The protein below binds the small molecule below.
Small molecule (SMILES): Cc1cn([C@H]2C[C@H](O[P](=O)(O)OC[C@H]3O[C@@H](n4ccc(N)nc4=O)C[C@@H]3O[PH](O)(O)OCCCO[P](=O)(O)OC[C@H]3O[C@@H](n4cnc5c(=O)[nH]c(N)nc54)C[C@@H]3O[P](=O)(O)OC[C@H]3O[C@@H](n4cnc5c(=O)[nH]c(N)nc54)C[C@@H]3O[P](=O)(O)OC[C@H]3O[C@@H](n4cnc5c4NC=NC5N)C[C@@H]3O)[C@@H](CO[P](=O)(O)O[C@H]3C[C@H](n4cnc5c(=O)[nH]c(N)nc54)O[C@@H]3CO)O2)c(=O)[nH]c1=O

Binding-site contacts:
Ligand atom OP2 contacts residue ARG76 of chain 1.A at 3.5 Å.
Ligand atom OP1 contacts residue SER83 of chain 1.A at 2.6 Å (h-bond).
Ligand atom O4' contacts residue GLY208 of chain 1.A at 2.9 Å (h-bond).
Ligand atom C5 contacts residue ARG84 of chain 1.A at 3.2 Å.
Ligand atom C2 contacts residue PRO39 of chain 1.A at 3.6 Å (hydrophobic).
Ligand atom O2 contacts residue TRP67 of chain 1.A at 3.5 Å.
Ligand atom O4' contacts residue GLY2 of chain 1.A at 3.4 Å.
Ligand atom C2 contacts residue LYS69 of chain 1.A at 3.6 Å.
Ligand atom OP1 contacts residue ARG76 of chain 1.A at 2.9 Å (salt-bridge).
Ligand atom N3 contacts residue TRP66 of chain 1.A at 3.5 Å.
Ligand atom O3' contacts residue PHE86 of chain 1.A at 3.4 Å.
Ligand atom C2 contacts residue TRP66 of chain 1.A at 3.5 Å (hydrophobic).
Ligand atom O4' contacts residue TRP67 of chain 1.A at 3.6 Å.
Ligand atom N3 contacts residue GLY2 of chain 1.A at 3.4 Å (h-bond).
Ligand atom N3 contacts residue ARG3 of chain 1.A at 3.5 Å (salt-bridge).
Ligand atom C4 contacts residue TRP66 of chain 1.A at 3.4 Å (hydrophobic).
Ligand atom C4' contacts residue TRP105 of chain 1.A at 3.5 Å (hydrophobic).
Ligand atom O3P contacts residue ARG161 of chain 1.A at 2.9 Å (salt-bridge).
Ligand atom C5' contacts residue TRP105 of chain 1.A at 3.3 Å (hydrophobic).
Ligand atom C1' contacts residue GLY208 of chain 1.A at 2.9 Å.
Ligand atom C5' contacts residue ASN74 of chain 1.A at 3.0 Å.
Ligand atom C4 contacts residue ARG84 of chain 1.A at 3.4 Å.
Ligand atom OP1 contacts residue PHE86 of chain 1.A at 3.6 Å.
Ligand atom C4' contacts residue ASN74 of chain 1.A at 3.4 Å.
Ligand atom O2P contacts residue ARG76 of chain 1.A at 2.8 Å (salt-bridge).
Ligand atom N3 contacts residue ARG84 of chain 1.A at 3.3 Å.
Ligand atom C6 contacts residue PRO39 of chain 1.A at 3.6 Å (hydrophobic).
Ligand atom N9 contacts residue ARG84 of chain 1.A at 3.5 Å (salt-bridge).
Ligand atom N7 contacts residue ARG84 of chain 1.A at 3.3 Å (salt-bridge).
Ligand atom N1 contacts residue PRO39 of chain 1.A at 3.5 Å.
Ligand atom C6 contacts residue TRP66 of chain 1.A at 3.5 Å (hydrophobic).
Ligand atom N9 contacts residue TRP66 of chain 1.A at 3.5 Å.
Ligand atom C8 contacts residue TRP66 of chain 1.A at 3.6 Å (hydrophobic).
Ligand atom N2 contacts residue ARG3 of chain 1.A at 3.1 Å (salt-bridge).
Ligand atom C4 contacts residue LYS69 of chain 1.A at 3.5 Å.
Ligand atom N2 contacts residue ARG84 of chain 1.A at 3.0 Å (salt-bridge).
Ligand atom CA contacts residue ASN74 of chain 1.A at 3.6 Å.
Ligand atom C8 contacts residue ARG84 of chain 1.A at 3.4 Å.
Ligand atom O3P contacts residue THR148 of chain 1.A at 2.6 Å (h-bond).
Ligand atom N3 contacts residue LYS69 of chain 1.A at 2.9 Å (salt-bridge).

Sequence of chain 1.A:
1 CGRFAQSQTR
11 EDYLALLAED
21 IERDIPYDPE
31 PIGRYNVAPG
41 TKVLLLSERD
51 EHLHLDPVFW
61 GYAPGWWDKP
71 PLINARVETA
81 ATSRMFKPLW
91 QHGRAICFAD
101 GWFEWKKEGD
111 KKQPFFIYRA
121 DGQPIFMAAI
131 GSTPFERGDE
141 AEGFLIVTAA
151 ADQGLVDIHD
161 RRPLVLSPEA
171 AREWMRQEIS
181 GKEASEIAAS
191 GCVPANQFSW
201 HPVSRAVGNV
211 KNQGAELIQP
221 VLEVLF